This small molecule binds to this protein.
Small molecule (SMILES): CC(=O)N[C@@H]1[C@@H](O)[C@H](O)[C@@H](CO)O[C@H]1O

Binding-site contacts:
Ligand atom C6 contacts residue ARG125 of chain 1.E at 4.4 Å.
Ligand atom C2 contacts residue ASN127 of chain 1.E at 2.5 Å.
Ligand atom C4 contacts residue ASN127 of chain 1.E at 4.3 Å.
Ligand atom C5 contacts residue ARG125 of chain 1.E at 3.7 Å.
Ligand atom C1 contacts residue ASN127 of chain 1.E at 1.4 Å.
Ligand atom O5 contacts residue ASN127 of chain 1.E at 2.4 Å (h-bond).
Ligand atom O7 contacts residue ASN127 of chain 1.E at 3.7 Å.
Ligand atom N2 contacts residue ASN127 of chain 1.E at 3.0 Å (h-bond).
Ligand atom O6 contacts residue ARG125 of chain 1.E at 3.7 Å.
Ligand atom O5 contacts residue ARG125 of chain 1.E at 3.8 Å.
Ligand atom C5 contacts residue ASN127 of chain 1.E at 3.7 Å.
Ligand atom O6 contacts residue ILE124 of chain 1.E at 4.2 Å.
Ligand atom O6 contacts residue ASN127 of chain 1.E at 4.3 Å.
Ligand atom C1 contacts residue ARG125 of chain 1.E at 3.8 Å.
Ligand atom C3 contacts residue ASN127 of chain 1.E at 3.9 Å.
Ligand atom C7 contacts residue ASN127 of chain 1.E at 3.5 Å.

Sequence of chain 1.E:
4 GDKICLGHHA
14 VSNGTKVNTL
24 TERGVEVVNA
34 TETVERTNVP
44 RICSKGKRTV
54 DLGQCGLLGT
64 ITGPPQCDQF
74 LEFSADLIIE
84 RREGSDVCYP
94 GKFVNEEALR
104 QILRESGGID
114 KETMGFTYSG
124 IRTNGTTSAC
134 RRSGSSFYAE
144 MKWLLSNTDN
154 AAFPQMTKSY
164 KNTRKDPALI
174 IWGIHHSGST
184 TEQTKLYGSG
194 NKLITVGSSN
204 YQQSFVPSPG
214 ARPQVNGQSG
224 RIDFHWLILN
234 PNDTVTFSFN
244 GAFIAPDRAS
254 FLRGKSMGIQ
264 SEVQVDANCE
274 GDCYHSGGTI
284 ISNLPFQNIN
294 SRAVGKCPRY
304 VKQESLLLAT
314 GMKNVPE